A small-molecule ligand and the protein it binds are described below.
Small molecule (SMILES): OC[C@H]1O[C@H](O[C@@H]2[C@@H](O)[C@@H](O)O[C@H](CO)[C@@H]2O)[C@H](O)[C@@H](O)[C@H]1O

Binding-site contacts:
Ligand atom O6 contacts residue TYR125 of chain 1.C at 3.5 Å.
Ligand atom C3 contacts residue TYR125 of chain 1.C at 3.7 Å (hydrophobic).
Ligand atom O6 contacts residue GLY214 of chain 1.C at 4.3 Å.
Ligand atom O3 contacts residue TYR125 of chain 1.C at 3.6 Å (h-bond).
Ligand atom O5 contacts residue SER211 of chain 1.C at 3.1 Å (h-bond).
Ligand atom C3 contacts residue SER211 of chain 1.C at 4.3 Å.
Ligand atom O4 contacts residue ALA82 of chain 1.C at 3.8 Å.
Ligand atom C3 contacts residue ASN127 of chain 1.C at 3.6 Å.
Ligand atom C6 contacts residue SER211 of chain 1.C at 3.7 Å.
Ligand atom C5 contacts residue TYR125 of chain 1.C at 3.5 Å (hydrophobic).
Ligand atom C1 contacts residue SER211 of chain 1.C at 3.9 Å.
Ligand atom O2 contacts residue ASN127 of chain 1.C at 3.6 Å (h-bond).
Ligand atom O4 contacts residue ASP83 of chain 1.C at 2.8 Å (salt-bridge).
Ligand atom C4 contacts residue SER211 of chain 1.C at 3.6 Å.
Ligand atom O3 contacts residue GLY103 of chain 1.C at 3.6 Å.
Ligand atom O2 contacts residue GLU129 of chain 1.C at 3.9 Å.
Ligand atom O6 contacts residue GLY213 of chain 1.C at 4.1 Å.
Ligand atom O3 contacts residue ASP83 of chain 1.C at 2.6 Å (salt-bridge).
Ligand atom C3 contacts residue GLY104 of chain 1.C at 4.4 Å.
Ligand atom C5 contacts residue SER211 of chain 1.C at 3.6 Å.
Ligand atom O6 contacts residue ASP80 of chain 1.C at 2.6 Å (salt-bridge).
Ligand atom C4 contacts residue ASP83 of chain 1.C at 3.4 Å.
Ligand atom C5 contacts residue GLY214 of chain 1.C at 4.5 Å.
Ligand atom C4 contacts residue TYR125 of chain 1.C at 3.4 Å (hydrophobic).
Ligand atom C3 contacts residue ASP83 of chain 1.C at 3.5 Å.
Ligand atom C6 contacts residue ASP80 of chain 1.C at 3.6 Å.
Ligand atom O4 contacts residue SER211 of chain 1.C at 2.7 Å (h-bond).
Ligand atom O3 contacts residue ASN127 of chain 1.C at 3.1 Å (h-bond).
Ligand atom O4 contacts residue TYR125 of chain 1.C at 4.3 Å.
Ligand atom C2 contacts residue ASN127 of chain 1.C at 4.2 Å.
Ligand atom O5 contacts residue GLY214 of chain 1.C at 4.5 Å.
Ligand atom C6 contacts residue TYR125 of chain 1.C at 3.6 Å (hydrophobic).
Ligand atom C2 contacts residue SER211 of chain 1.C at 3.9 Å.
Ligand atom O4 contacts residue GLY214 of chain 1.C at 3.6 Å.
Ligand atom C6 contacts residue GLY213 of chain 1.C at 3.8 Å.
Ligand atom C6 contacts residue GLY214 of chain 1.C at 3.5 Å.
Ligand atom O3 contacts residue GLY104 of chain 1.C at 3.0 Å (h-bond).
Ligand atom C4 contacts residue ALA82 of chain 1.C at 4.3 Å (hydrophobic).
Ligand atom O4 contacts residue GLY103 of chain 1.C at 4.4 Å.

Sequence of chain 1.C:
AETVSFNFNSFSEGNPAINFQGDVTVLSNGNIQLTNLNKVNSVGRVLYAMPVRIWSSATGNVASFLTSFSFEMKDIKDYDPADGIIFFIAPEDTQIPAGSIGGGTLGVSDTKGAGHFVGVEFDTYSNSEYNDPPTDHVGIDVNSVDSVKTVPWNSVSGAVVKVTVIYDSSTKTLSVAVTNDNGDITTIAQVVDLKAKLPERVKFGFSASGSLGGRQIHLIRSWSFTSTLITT